Binding-site contacts:
Ligand atom N2 contacts residue GLN69 of chain 1.D at 3.7 Å.
Ligand atom C2 contacts residue GLN69 of chain 1.D at 4.4 Å.
Ligand atom C4 contacts residue ASN71 of chain 1.D at 4.2 Å.
Ligand atom C7 contacts residue ARG70 of chain 1.D at 3.8 Å.
Ligand atom C1 contacts residue GLN69 of chain 1.D at 4.0 Å.
Ligand atom C5 contacts residue ASN71 of chain 1.D at 3.6 Å.
Ligand atom O7 contacts residue ARG70 of chain 1.D at 3.7 Å.
Ligand atom C7 contacts residue ASP29 of chain 1.D at 4.5 Å.
Ligand atom C7 contacts residue ASN71 of chain 1.D at 3.1 Å.
Ligand atom O5 contacts residue ASN71 of chain 1.D at 2.3 Å (h-bond).
Ligand atom C8 contacts residue ARG70 of chain 1.D at 3.7 Å.
Ligand atom C2 contacts residue ASN71 of chain 1.D at 2.4 Å.
Ligand atom C8 contacts residue ASP29 of chain 1.D at 3.5 Å.
Ligand atom O7 contacts residue ASN71 of chain 1.D at 2.9 Å (h-bond).
Ligand atom C1 contacts residue ASN71 of chain 1.D at 1.4 Å.
Ligand atom C7 contacts residue GLN69 of chain 1.D at 4.2 Å.
Ligand atom C8 contacts residue GLN69 of chain 1.D at 4.2 Å.
Ligand atom C8 contacts residue ASN71 of chain 1.D at 4.3 Å.
Ligand atom O7 contacts residue ASP29 of chain 1.D at 4.3 Å.
Ligand atom C3 contacts residue ASN71 of chain 1.D at 3.8 Å.
Ligand atom N2 contacts residue ASN71 of chain 1.D at 2.9 Å (h-bond).

This protein binds this small molecule.
Small molecule (SMILES): CC(=O)N[C@@H]1[C@@H](O)[C@H](O)[C@@H](CO)O[C@H]1O

Sequence of chain 1.D:
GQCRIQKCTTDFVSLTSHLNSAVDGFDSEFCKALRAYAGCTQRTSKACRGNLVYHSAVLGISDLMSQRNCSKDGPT